A small-molecule ligand and the protein it binds are described below.
Small molecule (SMILES): CC(=O)N[C@H]1[C@H](O[C@H]2[C@H](O)[C@@H](NC(C)=O)CO[C@@H]2CO)O[C@H](CO)[C@@H](O)[C@@H]1O

Sequence of chain 1.A:
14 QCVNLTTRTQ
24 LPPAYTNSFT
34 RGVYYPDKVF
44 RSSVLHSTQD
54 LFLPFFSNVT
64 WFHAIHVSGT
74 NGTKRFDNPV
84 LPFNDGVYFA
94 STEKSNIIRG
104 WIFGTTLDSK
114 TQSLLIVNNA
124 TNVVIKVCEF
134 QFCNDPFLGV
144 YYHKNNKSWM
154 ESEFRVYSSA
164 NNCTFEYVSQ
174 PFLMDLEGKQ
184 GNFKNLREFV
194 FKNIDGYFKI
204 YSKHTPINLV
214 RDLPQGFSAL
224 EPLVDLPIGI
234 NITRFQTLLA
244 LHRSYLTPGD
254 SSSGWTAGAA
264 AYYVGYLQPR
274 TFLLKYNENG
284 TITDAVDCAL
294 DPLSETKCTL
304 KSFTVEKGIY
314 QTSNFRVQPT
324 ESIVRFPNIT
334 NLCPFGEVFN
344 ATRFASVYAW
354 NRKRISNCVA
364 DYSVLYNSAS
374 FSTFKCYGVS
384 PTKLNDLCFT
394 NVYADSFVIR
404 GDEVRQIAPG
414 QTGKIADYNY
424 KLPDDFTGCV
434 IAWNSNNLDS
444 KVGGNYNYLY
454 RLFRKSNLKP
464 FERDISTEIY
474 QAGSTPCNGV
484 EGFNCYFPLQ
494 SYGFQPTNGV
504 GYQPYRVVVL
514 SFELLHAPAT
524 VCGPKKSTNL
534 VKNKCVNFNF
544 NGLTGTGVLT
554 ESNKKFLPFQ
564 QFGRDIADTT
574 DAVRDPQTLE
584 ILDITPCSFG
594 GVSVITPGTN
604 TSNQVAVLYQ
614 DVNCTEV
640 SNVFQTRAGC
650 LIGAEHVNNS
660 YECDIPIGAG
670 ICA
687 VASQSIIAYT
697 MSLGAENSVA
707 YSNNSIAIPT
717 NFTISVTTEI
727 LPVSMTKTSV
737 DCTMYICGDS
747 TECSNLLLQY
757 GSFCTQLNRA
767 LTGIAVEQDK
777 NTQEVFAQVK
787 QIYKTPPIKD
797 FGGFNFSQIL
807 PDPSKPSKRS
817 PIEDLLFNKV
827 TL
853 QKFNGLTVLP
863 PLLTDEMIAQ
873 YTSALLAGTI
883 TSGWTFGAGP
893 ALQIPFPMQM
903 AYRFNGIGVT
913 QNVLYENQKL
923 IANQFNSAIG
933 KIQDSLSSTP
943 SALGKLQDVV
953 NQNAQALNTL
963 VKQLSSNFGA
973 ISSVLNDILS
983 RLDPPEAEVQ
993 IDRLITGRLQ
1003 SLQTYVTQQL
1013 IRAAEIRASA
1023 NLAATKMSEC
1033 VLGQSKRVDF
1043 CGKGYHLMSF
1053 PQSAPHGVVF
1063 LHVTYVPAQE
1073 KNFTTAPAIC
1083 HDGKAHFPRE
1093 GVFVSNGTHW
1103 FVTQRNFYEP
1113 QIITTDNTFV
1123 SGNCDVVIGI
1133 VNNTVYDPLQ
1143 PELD

Binding-site contacts:
Ligand atom C3 contacts residue ASN122 of chain 1.A at 3.8 Å.
Ligand atom O5 contacts residue VAL127 of chain 1.A at 3.9 Å.
Ligand atom C1 contacts residue ASN122 of chain 1.A at 1.4 Å.
Ligand atom C7 contacts residue ASN122 of chain 1.A at 3.2 Å.
Ligand atom N2 contacts residue ASN122 of chain 1.A at 2.9 Å (h-bond).
Ligand atom C6 contacts residue VAL127 of chain 1.A at 3.6 Å (hydrophobic).
Ligand atom C2 contacts residue ASN122 of chain 1.A at 2.4 Å.
Ligand atom O5 contacts residue THR124 of chain 1.A at 4.5 Å.
Ligand atom C8 contacts residue ASN122 of chain 1.A at 3.8 Å.
Ligand atom C3 contacts residue THR124 of chain 1.A at 4.0 Å.
Ligand atom C5 contacts residue ASN122 of chain 1.A at 3.7 Å.
Ligand atom C2 contacts residue THR124 of chain 1.A at 3.6 Å.
Ligand atom C5 contacts residue VAL127 of chain 1.A at 4.2 Å (hydrophobic).
Ligand atom O6 contacts residue VAL127 of chain 1.A at 3.8 Å.
Ligand atom C1 contacts residue THR124 of chain 1.A at 3.3 Å.
Ligand atom O7 contacts residue ASN122 of chain 1.A at 3.1 Å (h-bond).
Ligand atom N2 contacts residue THR124 of chain 1.A at 3.0 Å (h-bond).
Ligand atom C8 contacts residue THR124 of chain 1.A at 3.7 Å.
Ligand atom C7 contacts residue THR124 of chain 1.A at 3.9 Å.
Ligand atom O5 contacts residue ASN122 of chain 1.A at 2.4 Å (h-bond).
Ligand atom C4 contacts residue ASN122 of chain 1.A at 4.2 Å.